The small molecule below binds the protein below.
Small molecule (SMILES): O=C(Nc1ccc(OC(F)(F)F)cc1)c1cnc(N2CC[C@@H](O)C2)c(-c2cncnc2)c1

Sequence of chain 1.A:
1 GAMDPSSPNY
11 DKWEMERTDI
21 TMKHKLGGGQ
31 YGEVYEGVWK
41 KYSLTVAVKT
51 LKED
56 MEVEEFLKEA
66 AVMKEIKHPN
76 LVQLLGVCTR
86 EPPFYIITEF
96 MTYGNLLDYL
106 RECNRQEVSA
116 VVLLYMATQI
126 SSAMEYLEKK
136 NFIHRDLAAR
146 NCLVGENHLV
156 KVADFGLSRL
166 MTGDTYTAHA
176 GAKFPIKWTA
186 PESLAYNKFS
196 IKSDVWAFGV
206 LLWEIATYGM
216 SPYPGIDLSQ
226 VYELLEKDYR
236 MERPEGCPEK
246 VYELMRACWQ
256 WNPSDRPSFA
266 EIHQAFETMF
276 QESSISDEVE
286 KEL

Binding-site contacts:
Ligand atom O19 contacts residue VAL284 of chain 1.A at 3.8 Å.
Ligand atom C7 contacts residue ILE280 of chain 1.A at 3.5 Å (hydrophobic).
Ligand atom C35 contacts residue ALA211 of chain 1.A at 3.5 Å (hydrophobic).
Ligand atom F4 contacts residue VAL246 of chain 1.A at 3.9 Å.
Ligand atom F4 contacts residue ALA122 of chain 1.A at 3.6 Å.
Ligand atom C32 contacts residue MET215 of chain 1.A at 3.7 Å (hydrophobic).
Ligand atom C25 contacts residue GLU240 of chain 1.A at 3.5 Å.
Ligand atom C26 contacts residue GLU240 of chain 1.A at 3.7 Å.
Ligand atom O5 contacts residue VAL246 of chain 1.A at 3.7 Å.
Ligand atom C7 contacts residue ALA115 of chain 1.A at 3.7 Å (hydrophobic).
Ligand atom C9 contacts residue ALA115 of chain 1.A at 3.8 Å (hydrophobic).
Ligand atom C28 contacts residue GLU240 of chain 1.A at 3.7 Å.
Ligand atom C38 contacts residue LEU288 of chain 1.A at 3.8 Å (hydrophobic).
Ligand atom O19 contacts residue ALA115 of chain 1.A at 3.6 Å.
Ligand atom C6 contacts residue ILE280 of chain 1.A at 3.7 Å (hydrophobic).
Ligand atom C32 contacts residue THR212 of chain 1.A at 3.5 Å.
Ligand atom F1 contacts residue VAL246 of chain 1.A at 3.6 Å.
Ligand atom C12 contacts residue PRO243 of chain 1.A at 3.8 Å (hydrophobic).
Ligand atom F4 contacts residue PHE271 of chain 1.A at 3.6 Å.
Ligand atom N34 contacts residue THR212 of chain 1.A at 3.6 Å.
Ligand atom N16 contacts residue ALA211 of chain 1.A at 3.9 Å.
Ligand atom N31 contacts residue THR212 of chain 1.A at 3.6 Å (h-bond).
Ligand atom C21 contacts residue VAL284 of chain 1.A at 3.7 Å (hydrophobic).
Ligand atom O19 contacts residue LEU118 of chain 1.A at 3.8 Å.
Ligand atom C9 contacts residue LEU118 of chain 1.A at 3.6 Å (hydrophobic).
Ligand atom C26 contacts residue ALA211 of chain 1.A at 3.6 Å (hydrophobic).
Ligand atom C14 contacts residue ALA211 of chain 1.A at 3.9 Å (hydrophobic).
Ligand atom F3 contacts residue LEU118 of chain 1.A at 3.0 Å.
Ligand atom F1 contacts residue LEU207 of chain 1.A at 3.6 Å.
Ligand atom F3 contacts residue ILE210 of chain 1.A at 3.7 Å.
Ligand atom F4 contacts residue LEU207 of chain 1.A at 3.8 Å.
Ligand atom C14 contacts residue PRO243 of chain 1.A at 3.7 Å (hydrophobic).
Ligand atom O5 contacts residue ILE280 of chain 1.A at 3.4 Å.
Ligand atom C12 contacts residue ALA211 of chain 1.A at 3.7 Å (hydrophobic).
Ligand atom F4 contacts residue LEU119 of chain 1.A at 3.7 Å.
Ligand atom C43 contacts residue GLU240 of chain 1.A at 3.7 Å.
Ligand atom C35 contacts residue GLU240 of chain 1.A at 3.1 Å.
Ligand atom C26 contacts residue TYR213 of chain 1.A at 3.9 Å (hydrophobic).
Ligand atom F3 contacts residue LEU119 of chain 1.A at 3.1 Å.
Ligand atom C29 contacts residue ARG110 of chain 1.A at 3.6 Å.